Binding-site contacts:
Ligand atom C2 contacts residue PHE186 of chain 1.M at 3.2 Å (hydrophobic).
Ligand atom C3 contacts residue TYR145 of chain 1.M at 2.9 Å (hydrophobic).
Ligand atom C5 contacts residue TYR187 of chain 1.M at 3.5 Å (hydrophobic).
Ligand atom C5 contacts residue TRP139 of chain 1.M at 3.5 Å (hydrophobic).
Ligand atom C6 contacts residue TYR187 of chain 1.M at 4.1 Å (hydrophobic).
Ligand atom C6 contacts residue TRP139 of chain 1.M at 3.3 Å (hydrophobic).
Ligand atom C8 contacts residue PHE12 of chain 1.M at 4.3 Å (hydrophobic).
Ligand atom O3 contacts residue PHE12 of chain 1.M at 3.6 Å.
Ligand atom O3 contacts residue PHE186 of chain 1.M at 3.6 Å.
Ligand atom O2 contacts residue PHE86 of chain 1.M at 3.0 Å.
Ligand atom C1 contacts residue PHE186 of chain 1.M at 4.0 Å (hydrophobic).
Ligand atom O2 contacts residue LEU142 of chain 1.M at 4.2 Å.
Ligand atom C7 contacts residue SER132 of chain 1.M at 4.0 Å.
Ligand atom C2 contacts residue TYR145 of chain 1.M at 3.5 Å (hydrophobic).
Ligand atom C8 contacts residue ASN176 of chain 1.M at 4.3 Å.
Ligand atom O3 contacts residue TYR145 of chain 1.M at 3.9 Å.
Ligand atom N1 contacts residue PHE86 of chain 1.M at 4.1 Å.
Ligand atom O2 contacts residue TRP249 of chain 2.M at 3.0 Å.
Ligand atom C3 contacts residue PHE186 of chain 1.M at 3.5 Å (hydrophobic).
Ligand atom C8 contacts residue PRO175 of chain 1.M at 3.2 Å (hydrophobic).
Ligand atom C1 contacts residue TRP139 of chain 1.M at 4.3 Å (hydrophobic).
Ligand atom N1 contacts residue LEU142 of chain 1.M at 4.2 Å.
Ligand atom C4 contacts residue ASN176 of chain 1.M at 4.0 Å.
Ligand atom C5 contacts residue ASN176 of chain 1.M at 3.6 Å.
Ligand atom N1 contacts residue PRO84 of chain 1.M at 4.1 Å.
Ligand atom C4 contacts residue TYR187 of chain 1.M at 4.3 Å (hydrophobic).
Ligand atom O3 contacts residue PRO175 of chain 1.M at 3.6 Å.
Ligand atom C7 contacts residue ASN176 of chain 1.M at 3.4 Å.
Ligand atom N1 contacts residue TRP249 of chain 2.M at 3.6 Å.
Ligand atom C6 contacts residue TRP249 of chain 2.M at 3.2 Å (hydrophobic).
Ligand atom O1 contacts residue PRO84 of chain 1.M at 3.0 Å.
Ligand atom C8 contacts residue SER132 of chain 1.M at 2.9 Å.
Ligand atom C5 contacts residue TRP249 of chain 2.M at 3.8 Å (hydrophobic).
Ligand atom C7 contacts residue TYR187 of chain 1.M at 4.2 Å (hydrophobic).
Ligand atom C8 contacts residue TYR145 of chain 1.M at 3.4 Å (hydrophobic).
Ligand atom C4 contacts residue TYR145 of chain 1.M at 3.9 Å (hydrophobic).
Ligand atom C4 contacts residue PHE186 of chain 1.M at 4.0 Å (hydrophobic).
Ligand atom C7 contacts residue PRO175 of chain 1.M at 3.8 Å (hydrophobic).
Ligand atom C1 contacts residue TRP249 of chain 2.M at 3.9 Å (hydrophobic).
Ligand atom C7 contacts residue TYR145 of chain 1.M at 4.1 Å (hydrophobic).

The small molecule below binds the protein below.
Small molecule (SMILES): O=[N+]([O-])c1ccc([C@H]2CO2)cc1

Sequence of chain 2.M:
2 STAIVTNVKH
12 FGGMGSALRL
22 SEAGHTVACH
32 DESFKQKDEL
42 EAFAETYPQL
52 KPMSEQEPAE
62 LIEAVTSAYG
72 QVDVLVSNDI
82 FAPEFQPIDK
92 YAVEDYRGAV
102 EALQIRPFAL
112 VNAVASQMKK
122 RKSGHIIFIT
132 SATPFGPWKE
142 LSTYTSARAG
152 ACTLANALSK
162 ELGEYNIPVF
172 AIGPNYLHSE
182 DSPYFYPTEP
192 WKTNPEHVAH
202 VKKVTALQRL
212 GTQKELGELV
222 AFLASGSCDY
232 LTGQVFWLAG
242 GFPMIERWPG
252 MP

Sequence of chain 1.M:
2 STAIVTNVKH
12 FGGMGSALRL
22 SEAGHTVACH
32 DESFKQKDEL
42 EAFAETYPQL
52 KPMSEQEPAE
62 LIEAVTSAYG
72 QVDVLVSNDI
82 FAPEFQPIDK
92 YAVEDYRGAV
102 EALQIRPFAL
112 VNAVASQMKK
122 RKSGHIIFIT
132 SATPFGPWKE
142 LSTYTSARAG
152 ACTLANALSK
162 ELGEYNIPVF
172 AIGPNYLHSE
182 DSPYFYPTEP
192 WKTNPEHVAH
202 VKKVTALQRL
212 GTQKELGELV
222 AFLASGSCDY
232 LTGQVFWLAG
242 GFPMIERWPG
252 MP